A protein and the small-molecule ligand that binds it are described below.
Small molecule (SMILES): C=C(C)[C@H]1CN[C@H](C(=O)O)[C@H]1CC(=O)O

Sequence of chain 1.B:
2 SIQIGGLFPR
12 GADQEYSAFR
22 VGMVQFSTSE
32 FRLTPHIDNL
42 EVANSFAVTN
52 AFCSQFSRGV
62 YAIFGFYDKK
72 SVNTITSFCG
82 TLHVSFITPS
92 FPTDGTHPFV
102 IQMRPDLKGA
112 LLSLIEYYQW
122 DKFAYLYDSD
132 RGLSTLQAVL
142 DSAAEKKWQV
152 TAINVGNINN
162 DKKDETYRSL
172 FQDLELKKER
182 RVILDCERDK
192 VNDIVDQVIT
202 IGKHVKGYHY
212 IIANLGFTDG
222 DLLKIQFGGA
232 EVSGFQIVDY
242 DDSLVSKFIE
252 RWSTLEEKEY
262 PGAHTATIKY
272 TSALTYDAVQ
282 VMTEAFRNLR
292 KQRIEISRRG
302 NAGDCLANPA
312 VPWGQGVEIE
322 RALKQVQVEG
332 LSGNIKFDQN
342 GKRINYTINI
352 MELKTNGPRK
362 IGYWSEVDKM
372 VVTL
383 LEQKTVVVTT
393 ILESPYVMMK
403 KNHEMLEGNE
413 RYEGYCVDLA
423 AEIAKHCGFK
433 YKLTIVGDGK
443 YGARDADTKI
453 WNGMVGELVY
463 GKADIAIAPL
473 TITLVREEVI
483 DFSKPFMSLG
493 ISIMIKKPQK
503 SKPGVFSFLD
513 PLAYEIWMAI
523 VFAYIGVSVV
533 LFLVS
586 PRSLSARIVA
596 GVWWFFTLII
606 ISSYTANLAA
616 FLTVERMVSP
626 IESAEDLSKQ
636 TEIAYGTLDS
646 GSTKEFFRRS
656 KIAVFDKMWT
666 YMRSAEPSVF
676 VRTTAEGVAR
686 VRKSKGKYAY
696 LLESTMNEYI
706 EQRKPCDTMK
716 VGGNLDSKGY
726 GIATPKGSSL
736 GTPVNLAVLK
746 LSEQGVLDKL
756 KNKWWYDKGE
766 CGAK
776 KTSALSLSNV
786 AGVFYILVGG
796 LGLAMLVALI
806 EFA

Binding-site contacts:
Ligand atom OXT contacts residue SER647 of chain 1.B at 2.7 Å (h-bond).
Ligand atom OD2 contacts residue SER647 of chain 1.B at 3.1 Å (h-bond).
Ligand atom CD2 contacts residue LEU643 of chain 1.B at 3.6 Å (hydrophobic).
Ligand atom O contacts residue THR473 of chain 1.B at 2.9 Å (h-bond).
Ligand atom OD2 contacts residue SER645 of chain 1.B at 4.2 Å.
Ligand atom N contacts residue THR473 of chain 1.B at 3.8 Å.
Ligand atom CD contacts residue PRO471 of chain 1.B at 3.5 Å (hydrophobic).
Ligand atom C contacts residue THR473 of chain 1.B at 3.2 Å.
Ligand atom CG2 contacts residue LEU643 of chain 1.B at 4.1 Å (hydrophobic).
Ligand atom OD1 contacts residue THR648 of chain 1.B at 2.9 Å (h-bond).
Ligand atom CD1 contacts residue THR679 of chain 1.B at 4.2 Å.
Ligand atom CG2 contacts residue TYR443 of chain 1.B at 3.4 Å (hydrophobic).
Ligand atom CG contacts residue TYR443 of chain 1.B at 3.5 Å (hydrophobic).
Ligand atom N contacts residue PRO471 of chain 1.B at 3.3 Å (h-bond).
Ligand atom OD2 contacts residue THR648 of chain 1.B at 3.3 Å (h-bond).
Ligand atom CD1 contacts residue TYR443 of chain 1.B at 3.6 Å (hydrophobic).
Ligand atom CD1 contacts residue GLU395 of chain 1.B at 4.2 Å.
Ligand atom N contacts residue TYR725 of chain 1.B at 4.1 Å.
Ligand atom CG1 contacts residue LEU643 of chain 1.B at 3.6 Å (hydrophobic).
Ligand atom CD contacts residue TYR443 of chain 1.B at 3.5 Å (hydrophobic).
Ligand atom CB1 contacts residue LEU643 of chain 1.B at 3.6 Å (hydrophobic).
Ligand atom O contacts residue ARG478 of chain 1.B at 3.0 Å (salt-bridge).
Ligand atom CD2 contacts residue TYR443 of chain 1.B at 3.5 Å (hydrophobic).
Ligand atom O contacts residue LEU472 of chain 1.B at 4.1 Å.
Ligand atom OXT contacts residue THR473 of chain 1.B at 3.9 Å.
Ligand atom O contacts residue SER647 of chain 1.B at 3.7 Å.
Ligand atom CA contacts residue GLU698 of chain 1.B at 3.6 Å.
Ligand atom OXT contacts residue GLY646 of chain 1.B at 3.6 Å.
Ligand atom C contacts residue SER647 of chain 1.B at 3.5 Å.
Ligand atom OD1 contacts residue LEU643 of chain 1.B at 3.4 Å.
Ligand atom O contacts residue PRO471 of chain 1.B at 3.9 Å.
Ligand atom OXT contacts residue ARG478 of chain 1.B at 3.4 Å (salt-bridge).
Ligand atom CA contacts residue THR473 of chain 1.B at 3.6 Å.
Ligand atom C contacts residue GLU698 of chain 1.B at 4.2 Å.
Ligand atom CD1 contacts residue MET701 of chain 1.B at 4.0 Å (hydrophobic).
Ligand atom CD contacts residue MET701 of chain 1.B at 4.0 Å (hydrophobic).
Ligand atom C contacts residue ARG478 of chain 1.B at 3.8 Å.
Ligand atom N contacts residue GLU698 of chain 1.B at 3.4 Å (salt-bridge).
Ligand atom CG1 contacts residue THR648 of chain 1.B at 3.4 Å.
Ligand atom OD2 contacts residue GLY646 of chain 1.B at 3.3 Å.